Sequence of chain 1.D:
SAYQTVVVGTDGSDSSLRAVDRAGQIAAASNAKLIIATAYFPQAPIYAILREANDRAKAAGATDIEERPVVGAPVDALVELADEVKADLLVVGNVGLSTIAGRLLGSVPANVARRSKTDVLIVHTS

Binding-site contacts:
Ligand atom C7 contacts residue LEU126 of chain 1.D at 3.9 Å (hydrophobic).
Ligand atom O4 contacts residue GLY127 of chain 1.D at 4.4 Å.
Ligand atom C6 contacts residue SER128 of chain 1.D at 4.3 Å.
Ligand atom C6 contacts residue VAL96 of chain 1.D at 4.3 Å (hydrophobic).
Ligand atom C4 contacts residue VAL96 of chain 1.D at 3.3 Å (hydrophobic).
Ligand atom C21 contacts residue VAL129 of chain 1.D at 3.7 Å (hydrophobic).
Ligand atom C9 contacts residue LEU126 of chain 1.D at 4.5 Å (hydrophobic).
Ligand atom C9 contacts residue GLY127 of chain 1.D at 3.2 Å.
Ligand atom C7 contacts residue GLY127 of chain 1.D at 4.1 Å.
Ligand atom C6 contacts residue SO41 of chain 1.Q at 3.4 Å.
Ligand atom C4 contacts residue SO41 of chain 1.Q at 2.5 Å.
Ligand atom O4 contacts residue LEU126 of chain 1.D at 4.5 Å.
Ligand atom C6 contacts residue VAL129 of chain 1.D at 4.5 Å (hydrophobic).
Ligand atom C6 contacts residue GLY127 of chain 1.D at 4.4 Å.
Ligand atom C21 contacts residue VAL96 of chain 1.D at 4.4 Å (hydrophobic).
Ligand atom C21 contacts residue SER128 of chain 1.D at 4.0 Å.
Ligand atom C4 contacts residue ASN132 of chain 1.D at 3.7 Å.
Ligand atom C10 contacts residue GLY127 of chain 1.D at 4.0 Å.
Ligand atom O3 contacts residue SO41 of chain 1.Q at 3.7 Å.
Ligand atom C6 contacts residue ASN132 of chain 1.D at 3.9 Å.

The small molecule below binds the protein below.
Small molecule (SMILES): C[C@H](CO)OC[C@@H](C)OC[C@@H](C)OC[C@@H](C)OC[C@@H](C)OC[C@H](C)OC[C@@H](C)O